Sequence of chain 14.J:
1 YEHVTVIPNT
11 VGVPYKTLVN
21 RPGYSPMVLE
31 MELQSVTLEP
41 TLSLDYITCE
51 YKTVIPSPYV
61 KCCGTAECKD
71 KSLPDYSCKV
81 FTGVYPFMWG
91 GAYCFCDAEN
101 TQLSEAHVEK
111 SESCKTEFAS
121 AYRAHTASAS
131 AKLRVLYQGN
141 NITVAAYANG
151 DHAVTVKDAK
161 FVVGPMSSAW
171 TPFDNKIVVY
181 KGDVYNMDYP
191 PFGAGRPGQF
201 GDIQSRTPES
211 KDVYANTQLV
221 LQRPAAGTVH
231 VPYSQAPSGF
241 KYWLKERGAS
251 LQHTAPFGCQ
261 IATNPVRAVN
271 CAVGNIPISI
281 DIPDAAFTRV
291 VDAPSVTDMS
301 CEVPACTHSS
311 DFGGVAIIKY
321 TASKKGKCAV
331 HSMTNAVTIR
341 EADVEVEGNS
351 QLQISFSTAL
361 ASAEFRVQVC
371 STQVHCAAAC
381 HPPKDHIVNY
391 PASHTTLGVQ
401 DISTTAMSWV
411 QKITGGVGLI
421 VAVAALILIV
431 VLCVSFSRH

This small molecule binds to this protein.
Small molecule (SMILES): CC(=O)N[C@@H]1[C@@H](O)[C@H](O)[C@@H](CO)O[C@H]1O

Binding-site contacts:
Ligand atom C2 contacts residue ASN259 of chain 14.K at 2.5 Å.
Ligand atom C8 contacts residue THR116 of chain 14.J at 3.8 Å.
Ligand atom O6 contacts residue LYS181 of chain 14.J at 4.3 Å.
Ligand atom C3 contacts residue ASN259 of chain 14.K at 3.8 Å.
Ligand atom C4 contacts residue ASN259 of chain 14.K at 4.2 Å.
Ligand atom C3 contacts residue LYS181 of chain 14.J at 4.4 Å.
Ligand atom C5 contacts residue LYS181 of chain 14.J at 3.5 Å.
Ligand atom C2 contacts residue THR116 of chain 14.J at 3.8 Å.
Ligand atom C7 contacts residue THR116 of chain 14.J at 3.8 Å.
Ligand atom C1 contacts residue THR116 of chain 14.J at 4.0 Å.
Ligand atom C8 contacts residue ASN259 of chain 14.K at 4.4 Å.
Ligand atom O4 contacts residue LYS181 of chain 14.J at 4.0 Å.
Ligand atom C4 contacts residue LYS181 of chain 14.J at 4.2 Å.
Ligand atom O5 contacts residue ASN259 of chain 14.K at 2.4 Å (h-bond).
Ligand atom N2 contacts residue THR116 of chain 14.J at 3.0 Å (h-bond).
Ligand atom O3 contacts residue THR116 of chain 14.J at 4.4 Å.
Ligand atom O5 contacts residue LYS181 of chain 14.J at 4.4 Å.
Ligand atom C7 contacts residue ASN259 of chain 14.K at 3.2 Å.
Ligand atom C6 contacts residue LYS181 of chain 14.J at 4.2 Å.
Ligand atom C3 contacts residue THR116 of chain 14.J at 4.0 Å.
Ligand atom N2 contacts residue ASN259 of chain 14.K at 2.9 Å (h-bond).
Ligand atom C5 contacts residue ASN259 of chain 14.K at 3.7 Å.
Ligand atom C1 contacts residue ASN259 of chain 14.K at 1.4 Å.
Ligand atom O7 contacts residue ASN259 of chain 14.K at 3.0 Å (h-bond).

Sequence of chain 14.K:
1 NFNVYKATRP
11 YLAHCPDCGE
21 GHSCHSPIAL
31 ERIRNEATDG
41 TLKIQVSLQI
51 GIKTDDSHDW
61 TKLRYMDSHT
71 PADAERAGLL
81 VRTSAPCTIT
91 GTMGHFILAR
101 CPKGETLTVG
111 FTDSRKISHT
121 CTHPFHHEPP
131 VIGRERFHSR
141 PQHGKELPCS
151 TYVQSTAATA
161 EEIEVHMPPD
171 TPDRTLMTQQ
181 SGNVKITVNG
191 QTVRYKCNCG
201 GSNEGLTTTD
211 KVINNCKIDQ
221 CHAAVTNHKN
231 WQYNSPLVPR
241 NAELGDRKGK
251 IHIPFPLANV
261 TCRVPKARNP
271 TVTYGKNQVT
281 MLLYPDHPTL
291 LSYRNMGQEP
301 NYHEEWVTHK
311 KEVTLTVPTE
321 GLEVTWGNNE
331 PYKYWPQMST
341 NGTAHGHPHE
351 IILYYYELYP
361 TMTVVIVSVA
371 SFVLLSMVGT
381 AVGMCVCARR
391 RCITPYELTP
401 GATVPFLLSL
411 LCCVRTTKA